Sequence of chain 1.P:
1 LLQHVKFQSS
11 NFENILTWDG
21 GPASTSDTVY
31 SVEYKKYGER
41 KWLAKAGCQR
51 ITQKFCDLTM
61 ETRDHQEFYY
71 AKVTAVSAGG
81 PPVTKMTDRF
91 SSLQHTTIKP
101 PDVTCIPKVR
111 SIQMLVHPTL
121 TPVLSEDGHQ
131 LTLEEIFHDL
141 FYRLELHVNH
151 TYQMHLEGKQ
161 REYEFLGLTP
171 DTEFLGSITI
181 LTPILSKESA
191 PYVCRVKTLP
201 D

Sequence of chain 1.R:
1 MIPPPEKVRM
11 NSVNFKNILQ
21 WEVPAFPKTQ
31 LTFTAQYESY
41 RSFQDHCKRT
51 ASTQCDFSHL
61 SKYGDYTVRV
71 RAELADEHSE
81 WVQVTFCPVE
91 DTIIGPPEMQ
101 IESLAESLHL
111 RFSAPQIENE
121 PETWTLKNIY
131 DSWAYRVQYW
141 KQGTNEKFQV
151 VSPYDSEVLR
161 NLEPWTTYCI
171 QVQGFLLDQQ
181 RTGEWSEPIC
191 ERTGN

Binding-site contacts:
Ligand atom O7 contacts residue ASN149 of chain 1.P at 3.8 Å.
Ligand atom C2 contacts residue THR169 of chain 1.P at 4.4 Å.
Ligand atom O4 contacts residue THR169 of chain 1.P at 3.0 Å.
Ligand atom C6 contacts residue LEU104 of chain 1.R at 4.3 Å (hydrophobic).
Ligand atom O3 contacts residue THR172 of chain 1.P at 3.8 Å.
Ligand atom C8 contacts residue THR151 of chain 1.P at 3.8 Å.
Ligand atom C4 contacts residue THR169 of chain 1.P at 3.9 Å.
Ligand atom C1 contacts residue ASN149 of chain 1.P at 1.4 Å.
Ligand atom O3 contacts residue THR169 of chain 1.P at 3.0 Å.
Ligand atom C5 contacts residue TYR152 of chain 1.P at 4.1 Å (hydrophobic).
Ligand atom C3 contacts residue THR169 of chain 1.P at 3.9 Å.
Ligand atom C3 contacts residue VAL148 of chain 1.P at 3.6 Å (hydrophobic).
Ligand atom C5 contacts residue ASN149 of chain 1.P at 3.7 Å.
Ligand atom O5 contacts residue TYR152 of chain 1.P at 4.0 Å.
Ligand atom O3 contacts residue VAL148 of chain 1.P at 4.2 Å.
Ligand atom C4 contacts residue ASN149 of chain 1.P at 4.2 Å.
Ligand atom O4 contacts residue LEU168 of chain 1.P at 4.1 Å.
Ligand atom C8 contacts residue TYR152 of chain 1.P at 4.2 Å (hydrophobic).
Ligand atom C6 contacts residue TYR152 of chain 1.P at 4.1 Å (hydrophobic).
Ligand atom C7 contacts residue THR151 of chain 1.P at 3.5 Å.
Ligand atom C6 contacts residue MET154 of chain 1.P at 4.1 Å (hydrophobic).
Ligand atom C6 contacts residue TYR152 of chain 1.P at 4.0 Å (hydrophobic).
Ligand atom C4 contacts residue PHE174 of chain 1.P at 4.0 Å (hydrophobic).
Ligand atom N2 contacts residue ASN149 of chain 1.P at 2.9 Å (h-bond).
Ligand atom C3 contacts residue ASN149 of chain 1.P at 3.8 Å.
Ligand atom C2 contacts residue ASN149 of chain 1.P at 2.4 Å.
Ligand atom O5 contacts residue ASN149 of chain 1.P at 2.4 Å (h-bond).
Ligand atom O7 contacts residue THR151 of chain 1.P at 3.0 Å (h-bond).
Ligand atom C5 contacts residue TYR152 of chain 1.P at 4.3 Å (hydrophobic).
Ligand atom O4 contacts residue PHE174 of chain 1.P at 3.7 Å.
Ligand atom C7 contacts residue ASN149 of chain 1.P at 3.5 Å.
Ligand atom C6 contacts residue GLY167 of chain 1.P at 4.4 Å.
Ligand atom C6 contacts residue VAL148 of chain 1.P at 4.4 Å (hydrophobic).
Ligand atom C5 contacts residue VAL148 of chain 1.P at 4.0 Å (hydrophobic).
Ligand atom O5 contacts residue VAL148 of chain 1.P at 4.0 Å.
Ligand atom C4 contacts residue VAL148 of chain 1.P at 3.6 Å (hydrophobic).
Ligand atom O6 contacts residue VAL148 of chain 1.P at 4.0 Å.
Ligand atom C1 contacts residue TYR152 of chain 1.P at 4.2 Å (hydrophobic).
Ligand atom O5 contacts residue TYR152 of chain 1.P at 4.5 Å.
Ligand atom C6 contacts residue LEU168 of chain 1.P at 4.1 Å (hydrophobic).

A small-molecule ligand and the protein it binds are described below.
Small molecule (SMILES): CC(=O)N[C@H]1[C@H](O[C@H]2[C@H](O)[C@@H](NC(C)=O)CO[C@@H]2CO[C@@H]2O[C@@H](C)[C@@H](O)[C@@H](O)[C@@H]2O)O[C@H](CO)[C@@H](O)[C@@H]1O